Sequence of chain 1.A:
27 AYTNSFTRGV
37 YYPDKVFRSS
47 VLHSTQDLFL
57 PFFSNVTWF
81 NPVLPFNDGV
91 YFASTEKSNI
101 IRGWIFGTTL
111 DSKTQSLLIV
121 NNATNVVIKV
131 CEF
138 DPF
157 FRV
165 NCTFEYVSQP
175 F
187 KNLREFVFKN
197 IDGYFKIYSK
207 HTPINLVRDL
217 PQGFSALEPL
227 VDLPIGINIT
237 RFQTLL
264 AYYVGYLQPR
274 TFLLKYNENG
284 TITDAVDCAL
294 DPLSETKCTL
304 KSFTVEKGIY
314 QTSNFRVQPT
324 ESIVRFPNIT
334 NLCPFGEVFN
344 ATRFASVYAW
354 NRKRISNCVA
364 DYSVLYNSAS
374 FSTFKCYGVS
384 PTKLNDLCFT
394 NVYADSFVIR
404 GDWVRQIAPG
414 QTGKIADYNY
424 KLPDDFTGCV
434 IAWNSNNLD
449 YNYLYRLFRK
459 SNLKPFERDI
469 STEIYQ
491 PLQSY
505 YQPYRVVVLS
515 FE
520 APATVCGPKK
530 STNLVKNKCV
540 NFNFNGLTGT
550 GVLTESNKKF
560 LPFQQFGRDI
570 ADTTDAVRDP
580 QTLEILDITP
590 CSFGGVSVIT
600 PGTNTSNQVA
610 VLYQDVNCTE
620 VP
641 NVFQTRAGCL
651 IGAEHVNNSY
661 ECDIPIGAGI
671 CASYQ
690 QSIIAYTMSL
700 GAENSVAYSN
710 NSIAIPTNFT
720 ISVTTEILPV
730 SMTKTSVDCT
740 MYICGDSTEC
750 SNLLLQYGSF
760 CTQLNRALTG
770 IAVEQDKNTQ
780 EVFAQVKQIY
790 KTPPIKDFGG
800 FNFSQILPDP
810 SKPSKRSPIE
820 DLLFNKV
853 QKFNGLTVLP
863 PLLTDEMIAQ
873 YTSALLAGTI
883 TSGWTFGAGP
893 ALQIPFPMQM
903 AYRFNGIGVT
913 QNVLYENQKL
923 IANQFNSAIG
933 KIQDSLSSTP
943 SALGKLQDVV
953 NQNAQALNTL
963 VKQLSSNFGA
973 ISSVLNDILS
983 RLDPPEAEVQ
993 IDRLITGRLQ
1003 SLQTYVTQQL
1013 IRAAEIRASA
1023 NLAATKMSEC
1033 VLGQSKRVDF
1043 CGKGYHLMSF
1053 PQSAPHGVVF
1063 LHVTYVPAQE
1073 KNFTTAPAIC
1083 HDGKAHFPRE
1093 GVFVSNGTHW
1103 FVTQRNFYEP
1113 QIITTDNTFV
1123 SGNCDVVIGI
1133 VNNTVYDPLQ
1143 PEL

This small molecule binds to this protein.
Small molecule (SMILES): CC(=O)N[C@@H]1[C@@H](O)[C@H](O)[C@@H](CO)O[C@H]1O

Binding-site contacts:
Ligand atom C4 contacts residue ASN122 of chain 1.A at 4.3 Å.
Ligand atom C7 contacts residue ALA123 of chain 1.A at 3.8 Å (hydrophobic).
Ligand atom C7 contacts residue ASN122 of chain 1.A at 3.7 Å.
Ligand atom O7 contacts residue ASN122 of chain 1.A at 4.0 Å.
Ligand atom N2 contacts residue ALA123 of chain 1.A at 3.6 Å.
Ligand atom C1 contacts residue ASN122 of chain 1.A at 1.5 Å.
Ligand atom C8 contacts residue ALA123 of chain 1.A at 3.2 Å (hydrophobic).
Ligand atom C3 contacts residue ASN122 of chain 1.A at 3.9 Å.
Ligand atom C5 contacts residue ASN122 of chain 1.A at 3.8 Å.
Ligand atom C2 contacts residue ASN122 of chain 1.A at 2.5 Å.
Ligand atom N2 contacts residue ASN125 of chain 1.A at 4.4 Å.
Ligand atom O6 contacts residue VAL127 of chain 1.A at 4.5 Å.
Ligand atom O5 contacts residue ASN122 of chain 1.A at 2.4 Å (h-bond).
Ligand atom C1 contacts residue ASN125 of chain 1.A at 4.0 Å.
Ligand atom N2 contacts residue ASN122 of chain 1.A at 3.0 Å (h-bond).